Binding-site contacts:
Ligand atom C2 contacts residue ASN603 of chain 1.B at 2.5 Å.
Ligand atom C7 contacts residue ASN603 of chain 1.B at 3.5 Å.
Ligand atom C3 contacts residue ASN603 of chain 1.B at 3.8 Å.
Ligand atom O5 contacts residue ASN603 of chain 1.B at 2.4 Å (h-bond).
Ligand atom C4 contacts residue ASN603 of chain 1.B at 4.3 Å.
Ligand atom O7 contacts residue ASN603 of chain 1.B at 3.5 Å (h-bond).
Ligand atom C1 contacts residue ASN603 of chain 1.B at 1.4 Å.
Ligand atom N2 contacts residue ASN603 of chain 1.B at 2.9 Å (h-bond).
Ligand atom C5 contacts residue ASN603 of chain 1.B at 3.7 Å.

Sequence of chain 1.B:
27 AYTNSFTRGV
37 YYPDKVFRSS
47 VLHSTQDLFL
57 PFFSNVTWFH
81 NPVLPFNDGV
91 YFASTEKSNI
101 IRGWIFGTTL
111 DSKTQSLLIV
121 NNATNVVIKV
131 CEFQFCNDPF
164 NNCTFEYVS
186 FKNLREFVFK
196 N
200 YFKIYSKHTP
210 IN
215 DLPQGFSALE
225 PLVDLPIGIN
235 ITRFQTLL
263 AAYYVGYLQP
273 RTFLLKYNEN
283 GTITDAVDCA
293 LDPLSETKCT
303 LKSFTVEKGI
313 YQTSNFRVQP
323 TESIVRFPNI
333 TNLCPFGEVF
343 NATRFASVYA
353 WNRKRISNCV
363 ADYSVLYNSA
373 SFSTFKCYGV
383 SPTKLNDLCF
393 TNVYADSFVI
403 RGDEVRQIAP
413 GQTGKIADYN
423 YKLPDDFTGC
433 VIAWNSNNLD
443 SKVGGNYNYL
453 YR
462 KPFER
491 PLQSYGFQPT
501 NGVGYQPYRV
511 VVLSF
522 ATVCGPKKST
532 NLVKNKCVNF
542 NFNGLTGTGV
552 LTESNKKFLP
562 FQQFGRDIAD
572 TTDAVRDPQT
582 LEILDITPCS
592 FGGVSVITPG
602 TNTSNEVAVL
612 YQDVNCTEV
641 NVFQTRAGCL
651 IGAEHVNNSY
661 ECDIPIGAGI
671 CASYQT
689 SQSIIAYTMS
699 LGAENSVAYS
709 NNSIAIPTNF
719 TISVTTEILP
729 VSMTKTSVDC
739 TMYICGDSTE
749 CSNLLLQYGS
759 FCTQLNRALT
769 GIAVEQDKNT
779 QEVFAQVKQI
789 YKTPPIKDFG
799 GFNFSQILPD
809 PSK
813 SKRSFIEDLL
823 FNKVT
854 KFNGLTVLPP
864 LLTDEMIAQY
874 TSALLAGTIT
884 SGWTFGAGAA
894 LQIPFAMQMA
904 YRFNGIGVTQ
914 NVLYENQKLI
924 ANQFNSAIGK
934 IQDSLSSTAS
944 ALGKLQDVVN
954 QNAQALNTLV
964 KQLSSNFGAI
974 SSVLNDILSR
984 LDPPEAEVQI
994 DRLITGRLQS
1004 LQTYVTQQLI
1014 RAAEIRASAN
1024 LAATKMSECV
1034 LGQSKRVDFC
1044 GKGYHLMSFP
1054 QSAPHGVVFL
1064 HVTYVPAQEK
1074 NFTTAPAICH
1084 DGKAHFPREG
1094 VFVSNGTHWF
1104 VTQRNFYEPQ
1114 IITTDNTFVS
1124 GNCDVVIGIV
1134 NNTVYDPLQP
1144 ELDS

The small molecule below binds the protein below.
Small molecule (SMILES): CC(=O)N[C@@H]1[C@@H](O)[C@H](O)[C@@H](CO)O[C@H]1O